This small molecule binds to this protein.
Small molecule (SMILES): CC(=O)N[C@H]1[C@H](O[C@H]2[C@H](O)[C@@H](NC(C)=O)CO[C@@H]2CO)O[C@H](CO)[C@@H](O)[C@@H]1O

Binding-site contacts:
Ligand atom C4 contacts residue NAG1 of chain 1.E at 4.3 Å.
Ligand atom O7 contacts residue VAL426 of chain 1.A at 4.2 Å.
Ligand atom C7 contacts residue ASP403 of chain 1.A at 3.7 Å.
Ligand atom N2 contacts residue ASN428 of chain 1.A at 2.9 Å (h-bond).
Ligand atom C6 contacts residue NAG1 of chain 1.E at 4.0 Å.
Ligand atom C8 contacts residue NAG1 of chain 1.E at 3.5 Å.
Ligand atom O3 contacts residue NAG2 of chain 1.E at 3.6 Å (h-bond).
Ligand atom C2 contacts residue ASN428 of chain 1.A at 2.5 Å.
Ligand atom O7 contacts residue LEU401 of chain 1.A at 3.5 Å.
Ligand atom O3 contacts residue ASP403 of chain 1.A at 4.2 Å.
Ligand atom O6 contacts residue NAG1 of chain 1.E at 2.7 Å (h-bond).
Ligand atom N2 contacts residue NAG1 of chain 1.E at 4.0 Å.
Ligand atom N2 contacts residue ASP403 of chain 1.A at 2.7 Å (salt-bridge).
Ligand atom O6 contacts residue HIS450 of chain 1.A at 3.3 Å (h-bond).
Ligand atom C7 contacts residue ALA405 of chain 1.A at 4.2 Å (hydrophobic).
Ligand atom C1 contacts residue NAG1 of chain 1.E at 4.2 Å.
Ligand atom O4 contacts residue NAG1 of chain 1.E at 3.4 Å.
Ligand atom C3 contacts residue ASN428 of chain 1.A at 3.8 Å.
Ligand atom C3 contacts residue NAG1 of chain 1.E at 3.7 Å.
Ligand atom C8 contacts residue HIS450 of chain 1.A at 4.1 Å.
Ligand atom C1 contacts residue ASP403 of chain 1.A at 3.7 Å.
Ligand atom O7 contacts residue ASN428 of chain 1.A at 3.9 Å.
Ligand atom C2 contacts residue ASP403 of chain 1.A at 3.4 Å.
Ligand atom C4 contacts residue ASN428 of chain 1.A at 4.3 Å.
Ligand atom C1 contacts residue ASN428 of chain 1.A at 1.4 Å.
Ligand atom C7 contacts residue NAG1 of chain 1.E at 4.0 Å.
Ligand atom C6 contacts residue HIS450 of chain 1.A at 4.1 Å.
Ligand atom N2 contacts residue ALA405 of chain 1.A at 4.3 Å.
Ligand atom O5 contacts residue ASN428 of chain 1.A at 2.4 Å (h-bond).
Ligand atom C3 contacts residue ASP403 of chain 1.A at 3.5 Å.
Ligand atom C8 contacts residue HIS382 of chain 1.A at 4.0 Å.
Ligand atom O6 contacts residue NAG2 of chain 1.E at 3.1 Å.
Ligand atom C7 contacts residue ASN428 of chain 1.A at 3.6 Å.
Ligand atom C8 contacts residue ASP403 of chain 1.A at 3.9 Å.
Ligand atom O5 contacts residue NAG1 of chain 1.E at 4.0 Å.
Ligand atom C5 contacts residue ASN428 of chain 1.A at 3.6 Å.
Ligand atom C6 contacts residue VAL426 of chain 1.A at 3.6 Å (hydrophobic).
Ligand atom C6 contacts residue NAG2 of chain 1.E at 4.0 Å.
Ligand atom C8 contacts residue ALA405 of chain 1.A at 3.7 Å (hydrophobic).
Ligand atom O3 contacts residue NAG1 of chain 1.E at 2.9 Å (h-bond).

Sequence of chain 1.A:
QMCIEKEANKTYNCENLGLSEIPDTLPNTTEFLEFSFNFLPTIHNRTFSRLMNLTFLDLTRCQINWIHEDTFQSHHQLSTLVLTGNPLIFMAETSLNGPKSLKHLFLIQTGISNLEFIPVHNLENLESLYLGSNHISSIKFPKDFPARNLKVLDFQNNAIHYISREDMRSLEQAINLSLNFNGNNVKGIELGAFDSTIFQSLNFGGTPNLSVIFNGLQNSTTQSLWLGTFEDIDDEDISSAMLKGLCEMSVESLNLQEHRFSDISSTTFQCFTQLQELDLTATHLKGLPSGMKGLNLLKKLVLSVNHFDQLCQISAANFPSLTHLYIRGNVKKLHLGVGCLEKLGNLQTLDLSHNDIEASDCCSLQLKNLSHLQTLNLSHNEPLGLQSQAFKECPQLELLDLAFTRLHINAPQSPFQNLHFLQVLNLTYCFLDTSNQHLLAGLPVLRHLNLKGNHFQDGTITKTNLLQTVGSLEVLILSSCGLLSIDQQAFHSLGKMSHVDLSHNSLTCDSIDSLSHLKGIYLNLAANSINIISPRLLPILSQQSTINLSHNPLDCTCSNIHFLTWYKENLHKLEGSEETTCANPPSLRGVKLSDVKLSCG